The small molecule below binds the protein below.
Small molecule (SMILES): O=C(O)c1cc(=O)[nH]c(=O)[nH]1

Binding-site contacts:
Ligand atom O2 contacts residue PHE34 of chain 1.A at 3.5 Å.
Ligand atom O72 contacts residue LEU25 of chain 1.A at 3.5 Å.
Ligand atom C5 contacts residue ARG156 of chain 1.A at 3.7 Å.
Ligand atom C7 contacts residue LYS26 of chain 1.A at 3.8 Å.
Ligand atom O4 contacts residue PHE35 of chain 1.A at 3.0 Å (h-bond).
Ligand atom N1 contacts residue PHE34 of chain 1.A at 3.6 Å.
Ligand atom C7 contacts residue PHE34 of chain 1.A at 4.4 Å (hydrophobic).
Ligand atom C6 contacts residue PHE34 of chain 1.A at 3.6 Å (hydrophobic).
Ligand atom O2 contacts residue ASP125 of chain 1.A at 4.2 Å.
Ligand atom C5 contacts residue LEU25 of chain 1.A at 3.7 Å (hydrophobic).
Ligand atom N3 contacts residue VAL126 of chain 1.A at 4.1 Å.
Ligand atom O72 contacts residue LYS26 of chain 1.A at 4.1 Å.
Ligand atom C4 contacts residue PHE35 of chain 1.A at 3.7 Å (hydrophobic).
Ligand atom O72 contacts residue THR128 of chain 1.A at 3.5 Å.
Ligand atom O2 contacts residue VAL126 of chain 1.A at 3.5 Å.
Ligand atom C2 contacts residue VAL126 of chain 1.A at 3.6 Å (hydrophobic).
Ligand atom N3 contacts residue PHE35 of chain 1.A at 2.8 Å (h-bond).
Ligand atom C6 contacts residue THR128 of chain 1.A at 3.7 Å.
Ligand atom N1 contacts residue SO41 of chain 1.J at 4.4 Å.
Ligand atom O71 contacts residue LYS26 of chain 1.A at 2.9 Å (salt-bridge).
Ligand atom C4 contacts residue PHE34 of chain 1.A at 3.6 Å (hydrophobic).
Ligand atom O71 contacts residue THR128 of chain 1.A at 3.6 Å.
Ligand atom C4 contacts residue ARG156 of chain 1.A at 3.7 Å.
Ligand atom C2 contacts residue PHE34 of chain 1.A at 3.3 Å (hydrophobic).
Ligand atom C5 contacts residue PHE34 of chain 1.A at 3.6 Å (hydrophobic).
Ligand atom C2 contacts residue PHE35 of chain 1.A at 3.6 Å (hydrophobic).
Ligand atom N1 contacts residue THR128 of chain 1.A at 3.7 Å.
Ligand atom C7 contacts residue LEU25 of chain 1.A at 3.8 Å (hydrophobic).
Ligand atom O71 contacts residue PHE34 of chain 1.A at 4.4 Å.
Ligand atom N3 contacts residue PHE34 of chain 1.A at 3.4 Å.
Ligand atom C7 contacts residue THR128 of chain 1.A at 3.3 Å.
Ligand atom O4 contacts residue ARG156 of chain 1.A at 2.9 Å (salt-bridge).
Ligand atom O2 contacts residue PHE35 of chain 1.A at 3.5 Å (h-bond).
Ligand atom N1 contacts residue VAL126 of chain 1.A at 4.0 Å.
Ligand atom C6 contacts residue LEU25 of chain 1.A at 4.0 Å (hydrophobic).
Ligand atom O4 contacts residue PHE34 of chain 1.A at 3.8 Å.
Ligand atom O71 contacts residue LEU25 of chain 1.A at 3.7 Å.
Ligand atom O2 contacts residue SO41 of chain 1.J at 4.2 Å.

Sequence of chain 1.A:
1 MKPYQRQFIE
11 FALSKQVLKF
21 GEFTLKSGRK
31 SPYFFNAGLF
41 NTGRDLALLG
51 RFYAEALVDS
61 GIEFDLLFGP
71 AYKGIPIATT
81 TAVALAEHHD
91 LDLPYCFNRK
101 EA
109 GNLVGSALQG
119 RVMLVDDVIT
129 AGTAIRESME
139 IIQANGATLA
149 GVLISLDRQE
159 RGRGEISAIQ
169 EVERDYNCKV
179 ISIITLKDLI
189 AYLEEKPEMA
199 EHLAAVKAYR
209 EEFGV